Binding-site contacts:
Ligand atom O3 contacts residue ASN54 of chain 1.G at 3.1 Å.
Ligand atom C2 contacts residue ASN54 of chain 1.G at 3.7 Å.
Ligand atom C7 contacts residue ASN122 of chain 1.D at 3.5 Å.
Ligand atom C6 contacts residue HIS125 of chain 1.G at 3.4 Å.
Ligand atom O3 contacts residue LYS124 of chain 1.G at 3.9 Å.
Ligand atom C4 contacts residue HIS125 of chain 1.G at 3.5 Å.
Ligand atom O6 contacts residue ARG126 of chain 1.G at 3.9 Å.
Ligand atom O6 contacts residue LYS131 of chain 1.D at 3.4 Å (salt-bridge).
Ligand atom O7 contacts residue ASN122 of chain 1.D at 3.7 Å.
Ligand atom C2 contacts residue ASN122 of chain 1.D at 2.4 Å.
Ligand atom O4 contacts residue HIS125 of chain 1.G at 3.8 Å.
Ligand atom C4 contacts residue LYS124 of chain 1.G at 3.9 Å.
Ligand atom C5 contacts residue HIS76 of chain 1.G at 3.9 Å.
Ligand atom N2 contacts residue ASN122 of chain 1.D at 2.9 Å (h-bond).
Ligand atom C3 contacts residue LYS124 of chain 1.G at 3.8 Å.
Ligand atom O2 contacts residue ARG126 of chain 1.G at 3.2 Å (salt-bridge).
Ligand atom O4 contacts residue ARG126 of chain 1.G at 4.0 Å.
Ligand atom C5 contacts residue ASN122 of chain 1.D at 3.7 Å.
Ligand atom C4 contacts residue LYS124 of chain 1.G at 3.8 Å.
Ligand atom C5 contacts residue LYS124 of chain 1.G at 3.8 Å.
Ligand atom C8 contacts residue THR98 of chain 1.D at 3.5 Å.
Ligand atom N2 contacts residue LEU127 of chain 1.G at 4.0 Å.
Ligand atom O2 contacts residue LYS124 of chain 1.G at 3.1 Å (salt-bridge).
Ligand atom C8 contacts residue LEU127 of chain 1.G at 4.1 Å (hydrophobic).
Ligand atom C4 contacts residue HIS76 of chain 1.G at 3.3 Å.
Ligand atom C8 contacts residue GLN100 of chain 1.D at 3.8 Å.
Ligand atom O4 contacts residue HIS76 of chain 1.G at 3.0 Å.
Ligand atom C3 contacts residue LYS124 of chain 1.G at 3.6 Å.
Ligand atom O3 contacts residue SER123 of chain 1.G at 3.6 Å.
Ligand atom C6 contacts residue HIS76 of chain 1.G at 3.4 Å.
Ligand atom O7 contacts residue THR98 of chain 1.D at 3.8 Å.
Ligand atom C3 contacts residue ASN122 of chain 1.D at 3.8 Å.
Ligand atom O2 contacts residue HIS125 of chain 1.G at 3.2 Å.
Ligand atom C6 contacts residue GLU77 of chain 1.G at 3.8 Å.
Ligand atom O4 contacts residue LYS124 of chain 1.G at 3.2 Å.
Ligand atom O5 contacts residue ASN122 of chain 1.D at 2.4 Å (h-bond).
Ligand atom O3 contacts residue LYS124 of chain 1.G at 3.0 Å (salt-bridge).
Ligand atom C7 contacts residue THR98 of chain 1.D at 4.1 Å.
Ligand atom C1 contacts residue ASN122 of chain 1.D at 1.4 Å.
Ligand atom C3 contacts residue ASN54 of chain 1.G at 3.9 Å.

Sequence of chain 1.G:
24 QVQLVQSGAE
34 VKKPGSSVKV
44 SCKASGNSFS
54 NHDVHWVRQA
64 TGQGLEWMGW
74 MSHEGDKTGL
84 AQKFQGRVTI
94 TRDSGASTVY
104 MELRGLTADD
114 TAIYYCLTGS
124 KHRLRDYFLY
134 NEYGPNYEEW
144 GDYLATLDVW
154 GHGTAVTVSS

This small molecule binds to this protein.
Small molecule (SMILES): CC(=O)N[C@H]1[C@H](O[C@H]2[C@H](O)[C@@H](NC(C)=O)CO[C@@H]2CO)O[C@H](CO)[C@@H](O[C@@H]2O[C@H](CO[C@H]3O[C@H](CO[C@H]4O[C@H](CO)[C@@H](O)[C@H](O)[C@@H]4O)[C@@H](O)[C@H](O[C@H]4O[C@H](CO)[C@@H](O)[C@H](O)[C@@H]4O)[C@@H]3O)[C@@H](O)[C@H](O[C@H]3O[C@H](CO)[C@@H](O)[C@H](O)[C@@H]3O[C@H]3O[C@H](CO)[C@@H](O)[C@H](O)[C@@H]3O)[C@@H]2O)[C@@H]1O

Sequence of chain 1.D:
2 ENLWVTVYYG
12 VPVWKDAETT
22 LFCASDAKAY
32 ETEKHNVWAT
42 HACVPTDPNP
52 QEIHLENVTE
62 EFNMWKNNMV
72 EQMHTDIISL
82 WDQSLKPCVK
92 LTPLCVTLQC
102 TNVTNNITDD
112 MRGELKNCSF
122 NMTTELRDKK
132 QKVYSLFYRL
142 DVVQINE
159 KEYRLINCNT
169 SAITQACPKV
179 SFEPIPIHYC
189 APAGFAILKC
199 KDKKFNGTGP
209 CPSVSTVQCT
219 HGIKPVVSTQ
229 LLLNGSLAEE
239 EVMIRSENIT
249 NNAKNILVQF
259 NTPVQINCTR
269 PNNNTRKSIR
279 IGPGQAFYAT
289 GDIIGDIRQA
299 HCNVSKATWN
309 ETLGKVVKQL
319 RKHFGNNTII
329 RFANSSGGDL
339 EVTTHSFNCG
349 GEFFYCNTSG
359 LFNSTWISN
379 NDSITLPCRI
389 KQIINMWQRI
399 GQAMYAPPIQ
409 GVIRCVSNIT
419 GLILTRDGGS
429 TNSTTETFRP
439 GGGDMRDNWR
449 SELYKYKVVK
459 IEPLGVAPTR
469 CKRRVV